This small molecule binds to this protein.
Small molecule (SMILES): OC[C@H]1O[C@H](Oc2c[nH]c3ccc(Br)c(Cl)c23)[C@@H](O)[C@@H](O)[C@@H]1O

Binding-site contacts:
Ligand atom C10 contacts residue LEU101 of chain 3.A at 4.0 Å (hydrophobic).
Ligand atom O2 contacts residue LEU101 of chain 3.A at 3.6 Å (h-bond).
Ligand atom O6 contacts residue ASP210 of chain 3.A at 2.8 Å (salt-bridge).
Ligand atom C3 contacts residue ASN16 of chain 3.A at 4.0 Å.
Ligand atom O4 contacts residue ASN16 of chain 3.A at 2.7 Å (h-bond).
Ligand atom C6 contacts residue LEU101 of chain 3.A at 4.1 Å (hydrophobic).
Ligand atom C6 contacts residue TYR14 of chain 3.A at 3.7 Å (hydrophobic).
Ligand atom C12 contacts residue LEU101 of chain 3.A at 3.7 Å (hydrophobic).
Ligand atom C6 contacts residue TYR102 of chain 3.A at 3.7 Å (hydrophobic).
Ligand atom C8 contacts residue LEU101 of chain 3.A at 3.8 Å (hydrophobic).
Ligand atom N1 contacts residue TYR14 of chain 3.A at 3.2 Å (h-bond).
Ligand atom O6 contacts residue GLY100 of chain 3.A at 3.3 Å.
Ligand atom C4 contacts residue ARG230 of chain 3.A at 3.8 Å.
Ligand atom C11 contacts residue TYR102 of chain 3.A at 4.1 Å (hydrophobic).
Ligand atom O4 contacts residue ARG230 of chain 3.A at 3.4 Å.
Ligand atom C6 contacts residue ALA209 of chain 3.A at 3.6 Å (hydrophobic).
Ligand atom C1 contacts residue LEU101 of chain 3.A at 4.0 Å (hydrophobic).
Ligand atom C3 contacts residue ARG230 of chain 3.A at 3.9 Å.
Ligand atom C4 contacts residue ASN16 of chain 3.A at 3.9 Å.
Ligand atom O3 contacts residue GLY229 of chain 3.A at 3.4 Å.
Ligand atom C6 contacts residue ASP210 of chain 3.A at 3.6 Å.
Ligand atom O6 contacts residue LEU101 of chain 3.A at 3.2 Å (h-bond).
Ligand atom O6 contacts residue ALA209 of chain 3.A at 3.2 Å.
Ligand atom O2 contacts residue GLY100 of chain 3.A at 3.7 Å.
Ligand atom O3 contacts residue ARG230 of chain 3.A at 2.9 Å (salt-bridge).
Ligand atom C4 contacts residue GLY229 of chain 3.A at 4.1 Å.
Ligand atom C5 contacts residue TYR14 of chain 3.A at 3.9 Å (hydrophobic).
Ligand atom N1 contacts residue TYR102 of chain 3.A at 3.6 Å.
Ligand atom C9 contacts residue LEU101 of chain 3.A at 3.7 Å (hydrophobic).
Ligand atom C14 contacts residue LEU101 of chain 3.A at 3.9 Å (hydrophobic).
Ligand atom O4 contacts residue TYR14 of chain 3.A at 3.9 Å.
Ligand atom C5 contacts residue LEU101 of chain 3.A at 4.2 Å (hydrophobic).
Ligand atom C11 contacts residue TYR14 of chain 3.A at 3.1 Å (hydrophobic).
Ligand atom O4 contacts residue GLY229 of chain 3.A at 4.1 Å.
Ligand atom O4 contacts residue ASP210 of chain 3.A at 2.6 Å (salt-bridge).
Ligand atom O6 contacts residue TYR102 of chain 3.A at 3.0 Å (h-bond).
Ligand atom O5 contacts residue LEU101 of chain 3.A at 3.3 Å (h-bond).
Ligand atom C4 contacts residue ASP210 of chain 3.A at 3.3 Å.
Ligand atom C13 contacts residue LEU101 of chain 3.A at 4.0 Å (hydrophobic).
Ligand atom C5 contacts residue ASP210 of chain 3.A at 4.0 Å.

Sequence of chain 3.A:
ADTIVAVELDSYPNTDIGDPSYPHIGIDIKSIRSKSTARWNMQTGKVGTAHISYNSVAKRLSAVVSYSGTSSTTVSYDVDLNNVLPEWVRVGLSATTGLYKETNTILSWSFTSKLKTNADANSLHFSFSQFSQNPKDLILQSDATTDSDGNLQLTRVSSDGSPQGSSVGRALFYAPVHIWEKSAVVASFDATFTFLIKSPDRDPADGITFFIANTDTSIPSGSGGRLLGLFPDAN